A protein and the small-molecule ligand that binds it are described below.
Small molecule (SMILES): CC(=O)N[C@H]1[C@H](O[C@H]2[C@H](O)[C@@H](NC(C)=O)CO[C@@H]2CO)O[C@H](CO)[C@@H](O)[C@@H]1O

Sequence of chain 1.B:
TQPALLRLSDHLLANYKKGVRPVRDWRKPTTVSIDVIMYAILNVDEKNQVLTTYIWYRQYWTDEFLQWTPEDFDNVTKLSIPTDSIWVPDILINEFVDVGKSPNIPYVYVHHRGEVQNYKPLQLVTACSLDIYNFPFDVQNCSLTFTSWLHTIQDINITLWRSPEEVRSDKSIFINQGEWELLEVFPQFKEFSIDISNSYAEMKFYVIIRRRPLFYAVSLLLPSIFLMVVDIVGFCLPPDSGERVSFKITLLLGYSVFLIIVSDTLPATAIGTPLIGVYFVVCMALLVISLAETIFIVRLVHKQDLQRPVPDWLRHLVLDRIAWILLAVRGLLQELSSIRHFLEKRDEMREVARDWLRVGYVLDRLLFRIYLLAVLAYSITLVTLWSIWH

Binding-site contacts:
Ligand atom N2 contacts residue ILE264 of chain 1.B at 4.1 Å.
Ligand atom O7 contacts residue ASN268 of chain 1.B at 3.2 Å (h-bond).
Ligand atom C8 contacts residue ASN268 of chain 1.B at 4.4 Å.
Ligand atom C3 contacts residue ASN268 of chain 1.B at 3.8 Å.
Ligand atom C6 contacts residue THR270 of chain 1.B at 3.6 Å.
Ligand atom C7 contacts residue ASN268 of chain 1.B at 3.3 Å.
Ligand atom C5 contacts residue THR270 of chain 1.B at 4.4 Å.
Ligand atom C5 contacts residue ILE269 of chain 1.B at 4.3 Å (hydrophobic).
Ligand atom C2 contacts residue ASN268 of chain 1.B at 2.5 Å.
Ligand atom O6 contacts residue THR270 of chain 1.B at 3.3 Å.
Ligand atom C1 contacts residue PHE300 of chain 1.B at 4.0 Å (hydrophobic).
Ligand atom N2 contacts residue ASN268 of chain 1.B at 2.9 Å (h-bond).
Ligand atom O5 contacts residue ILE269 of chain 1.B at 3.9 Å.
Ligand atom O7 contacts residue PHE300 of chain 1.B at 4.1 Å.
Ligand atom C4 contacts residue ASN268 of chain 1.B at 4.2 Å.
Ligand atom O5 contacts residue PHE300 of chain 1.B at 4.1 Å.
Ligand atom O4 contacts residue PHE300 of chain 1.B at 4.4 Å.
Ligand atom C1 contacts residue ILE264 of chain 1.B at 4.5 Å (hydrophobic).
Ligand atom C1 contacts residue ASN268 of chain 1.B at 1.4 Å.
Ligand atom C8 contacts residue ILE264 of chain 1.B at 4.2 Å (hydrophobic).
Ligand atom O5 contacts residue THR270 of chain 1.B at 3.8 Å.
Ligand atom C4 contacts residue PHE300 of chain 1.B at 4.5 Å (hydrophobic).
Ligand atom C5 contacts residue ASN268 of chain 1.B at 3.7 Å.
Ligand atom C7 contacts residue ILE264 of chain 1.B at 4.5 Å (hydrophobic).
Ligand atom C6 contacts residue PHE300 of chain 1.B at 4.5 Å (hydrophobic).
Ligand atom C8 contacts residue PHE300 of chain 1.B at 4.1 Å (hydrophobic).
Ligand atom C5 contacts residue PHE300 of chain 1.B at 3.8 Å (hydrophobic).
Ligand atom C7 contacts residue PHE300 of chain 1.B at 4.4 Å (hydrophobic).
Ligand atom C6 contacts residue ILE269 of chain 1.B at 4.0 Å (hydrophobic).
Ligand atom O5 contacts residue ASN268 of chain 1.B at 2.4 Å (h-bond).